Sequence of chain 1.B:
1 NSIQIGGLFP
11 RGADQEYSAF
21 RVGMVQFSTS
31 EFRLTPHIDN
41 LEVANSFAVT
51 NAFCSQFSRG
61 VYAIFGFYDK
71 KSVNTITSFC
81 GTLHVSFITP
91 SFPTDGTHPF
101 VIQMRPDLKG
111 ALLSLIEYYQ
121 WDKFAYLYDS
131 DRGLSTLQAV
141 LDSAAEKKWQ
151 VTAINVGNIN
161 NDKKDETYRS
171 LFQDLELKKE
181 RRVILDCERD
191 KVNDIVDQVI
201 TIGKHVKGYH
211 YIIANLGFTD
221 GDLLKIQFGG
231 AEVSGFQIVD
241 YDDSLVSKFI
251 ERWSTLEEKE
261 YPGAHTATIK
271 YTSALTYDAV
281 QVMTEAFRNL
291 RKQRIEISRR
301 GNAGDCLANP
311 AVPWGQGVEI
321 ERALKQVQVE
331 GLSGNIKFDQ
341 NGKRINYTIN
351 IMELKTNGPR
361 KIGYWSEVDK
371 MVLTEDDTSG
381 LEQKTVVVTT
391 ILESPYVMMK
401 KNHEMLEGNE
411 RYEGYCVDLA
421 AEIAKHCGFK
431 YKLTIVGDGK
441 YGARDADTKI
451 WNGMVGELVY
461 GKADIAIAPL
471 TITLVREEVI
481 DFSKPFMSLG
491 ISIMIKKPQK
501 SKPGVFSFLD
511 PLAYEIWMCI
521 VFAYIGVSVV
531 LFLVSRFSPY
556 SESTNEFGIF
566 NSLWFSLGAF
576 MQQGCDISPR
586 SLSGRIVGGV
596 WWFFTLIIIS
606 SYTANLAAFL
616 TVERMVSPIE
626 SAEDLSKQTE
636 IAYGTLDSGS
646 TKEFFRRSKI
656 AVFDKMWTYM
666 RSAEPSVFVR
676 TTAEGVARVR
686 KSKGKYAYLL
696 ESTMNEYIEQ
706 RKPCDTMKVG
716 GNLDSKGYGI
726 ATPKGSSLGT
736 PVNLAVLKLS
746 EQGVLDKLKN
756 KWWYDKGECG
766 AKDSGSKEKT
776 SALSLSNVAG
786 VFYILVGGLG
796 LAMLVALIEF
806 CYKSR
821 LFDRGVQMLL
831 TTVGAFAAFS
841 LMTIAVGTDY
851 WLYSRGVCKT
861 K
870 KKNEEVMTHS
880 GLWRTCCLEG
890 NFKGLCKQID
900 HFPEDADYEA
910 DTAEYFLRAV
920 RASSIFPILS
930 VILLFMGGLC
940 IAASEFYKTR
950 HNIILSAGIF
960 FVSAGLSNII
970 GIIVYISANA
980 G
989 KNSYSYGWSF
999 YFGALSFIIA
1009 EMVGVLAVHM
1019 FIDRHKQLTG

This protein binds this small molecule.
Small molecule (SMILES): N[C@@H](CCC(=O)O)C(=O)O

Binding-site contacts:
Ligand atom OXT contacts residue LEU470 of chain 1.B at 3.3 Å.
Ligand atom O contacts residue ARG476 of chain 1.B at 2.4 Å (salt-bridge).
Ligand atom CG contacts residue TYR441 of chain 1.B at 3.8 Å (hydrophobic).
Ligand atom OXT contacts residue TYR441 of chain 1.B at 3.3 Å.
Ligand atom CA contacts residue TYR441 of chain 1.B at 4.1 Å (hydrophobic).
Ligand atom N contacts residue PRO469 of chain 1.B at 3.6 Å (h-bond).
Ligand atom N contacts residue THR471 of chain 1.B at 2.7 Å (h-bond).
Ligand atom OE2 contacts residue THR646 of chain 1.B at 2.4 Å (h-bond).
Ligand atom N contacts residue TYR723 of chain 1.B at 3.5 Å.
Ligand atom CA contacts residue GLU696 of chain 1.B at 3.5 Å.
Ligand atom OXT contacts residue PRO469 of chain 1.B at 4.1 Å.
Ligand atom C contacts residue SER645 of chain 1.B at 4.0 Å.
Ligand atom O contacts residue SER645 of chain 1.B at 3.3 Å (h-bond).
Ligand atom CD contacts residue GLY644 of chain 1.B at 4.0 Å.
Ligand atom CA contacts residue SER645 of chain 1.B at 3.9 Å.
Ligand atom CG contacts residue SER645 of chain 1.B at 3.8 Å.
Ligand atom C contacts residue TYR441 of chain 1.B at 3.6 Å (hydrophobic).
Ligand atom O contacts residue TYR441 of chain 1.B at 4.1 Å.
Ligand atom C contacts residue THR471 of chain 1.B at 4.1 Å.
Ligand atom OE2 contacts residue SER645 of chain 1.B at 2.5 Å (h-bond).
Ligand atom CA contacts residue THR471 of chain 1.B at 3.3 Å.
Ligand atom OXT contacts residue ARG476 of chain 1.B at 3.4 Å (salt-bridge).
Ligand atom OE2 contacts residue GLY644 of chain 1.B at 3.1 Å.
Ligand atom CB contacts residue TYR441 of chain 1.B at 3.5 Å (hydrophobic).
Ligand atom OE1 contacts residue SER645 of chain 1.B at 3.3 Å (h-bond).
Ligand atom CD contacts residue SER645 of chain 1.B at 3.1 Å.
Ligand atom CD contacts residue GLU696 of chain 1.B at 4.3 Å.
Ligand atom N contacts residue GLU696 of chain 1.B at 3.3 Å (salt-bridge).
Ligand atom C contacts residue ARG476 of chain 1.B at 3.2 Å.
Ligand atom OE1 contacts residue THR646 of chain 1.B at 2.9 Å (h-bond).
Ligand atom CG contacts residue GLU696 of chain 1.B at 4.3 Å.
Ligand atom C contacts residue LEU470 of chain 1.B at 4.3 Å (hydrophobic).
Ligand atom OE1 contacts residue GLU696 of chain 1.B at 3.5 Å (salt-bridge).
Ligand atom CD contacts residue THR646 of chain 1.B at 3.3 Å.
Ligand atom CB contacts residue GLU696 of chain 1.B at 3.3 Å.
Ligand atom OE1 contacts residue LYS721 of chain 1.B at 3.8 Å.
Ligand atom N contacts residue LEU470 of chain 1.B at 3.9 Å.
Ligand atom OXT contacts residue THR471 of chain 1.B at 3.9 Å.
Ligand atom OE2 contacts residue LYS647 of chain 1.B at 4.2 Å.
Ligand atom CG contacts residue GLY644 of chain 1.B at 3.9 Å.